Sequence of chain 1.C:
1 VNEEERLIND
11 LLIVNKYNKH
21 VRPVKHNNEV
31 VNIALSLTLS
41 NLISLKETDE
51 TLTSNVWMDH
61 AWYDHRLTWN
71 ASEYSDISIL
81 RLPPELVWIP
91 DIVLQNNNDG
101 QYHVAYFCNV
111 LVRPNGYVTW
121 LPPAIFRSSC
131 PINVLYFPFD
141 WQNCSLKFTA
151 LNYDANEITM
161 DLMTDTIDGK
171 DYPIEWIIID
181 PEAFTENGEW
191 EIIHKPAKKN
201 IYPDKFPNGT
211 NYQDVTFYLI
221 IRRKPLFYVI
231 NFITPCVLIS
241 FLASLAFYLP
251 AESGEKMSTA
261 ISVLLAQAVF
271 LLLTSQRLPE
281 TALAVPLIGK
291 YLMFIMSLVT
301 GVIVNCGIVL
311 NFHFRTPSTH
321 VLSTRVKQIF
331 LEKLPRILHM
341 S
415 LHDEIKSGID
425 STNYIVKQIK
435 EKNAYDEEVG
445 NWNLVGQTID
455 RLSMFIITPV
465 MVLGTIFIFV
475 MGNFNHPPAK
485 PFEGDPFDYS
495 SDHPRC

Binding-site contacts:
Ligand atom C7 contacts residue TRP141 of chain 1.C at 4.0 Å (hydrophobic).
Ligand atom N2 contacts residue ASN143 of chain 1.C at 2.9 Å (h-bond).
Ligand atom C2 contacts residue ASN143 of chain 1.C at 2.4 Å.
Ligand atom C8 contacts residue TRP141 of chain 1.C at 3.6 Å (hydrophobic).
Ligand atom C8 contacts residue ASN143 of chain 1.C at 4.4 Å.
Ligand atom C6 contacts residue TYR218 of chain 1.C at 3.7 Å (hydrophobic).
Ligand atom C7 contacts residue PRO485 of chain 1.C at 3.8 Å (hydrophobic).
Ligand atom C8 contacts residue PRO485 of chain 1.C at 3.6 Å (hydrophobic).
Ligand atom C7 contacts residue ILE220 of chain 1.C at 4.3 Å (hydrophobic).
Ligand atom C1 contacts residue ASN143 of chain 1.C at 1.4 Å.
Ligand atom C7 contacts residue ASN143 of chain 1.C at 3.3 Å.
Ligand atom N2 contacts residue ILE220 of chain 1.C at 4.2 Å.
Ligand atom O5 contacts residue ASN143 of chain 1.C at 2.4 Å (h-bond).
Ligand atom C8 contacts residue ASN200 of chain 1.C at 3.6 Å.
Ligand atom C3 contacts residue PRO485 of chain 1.C at 3.8 Å (hydrophobic).
Ligand atom C8 contacts residue ILE220 of chain 1.C at 3.7 Å (hydrophobic).
Ligand atom C3 contacts residue PHE486 of chain 1.C at 3.7 Å (hydrophobic).
Ligand atom C7 contacts residue TYR218 of chain 1.C at 4.0 Å (hydrophobic).
Ligand atom C8 contacts residue TYR218 of chain 1.C at 3.2 Å (hydrophobic).
Ligand atom C5 contacts residue PHE486 of chain 1.C at 4.5 Å (hydrophobic).
Ligand atom O3 contacts residue PRO485 of chain 1.C at 3.7 Å.
Ligand atom O5 contacts residue TYR218 of chain 1.C at 4.4 Å.
Ligand atom O7 contacts residue TRP141 of chain 1.C at 3.5 Å.
Ligand atom O7 contacts residue ASN143 of chain 1.C at 3.2 Å (h-bond).
Ligand atom N2 contacts residue PRO485 of chain 1.C at 3.1 Å (h-bond).
Ligand atom C4 contacts residue PHE486 of chain 1.C at 4.2 Å (hydrophobic).
Ligand atom O3 contacts residue PRO203 of chain 1.C at 4.1 Å.
Ligand atom O6 contacts residue TYR218 of chain 1.C at 3.8 Å.
Ligand atom C5 contacts residue ASN143 of chain 1.C at 3.6 Å.
Ligand atom O3 contacts residue PHE486 of chain 1.C at 3.8 Å.
Ligand atom C2 contacts residue PHE486 of chain 1.C at 4.5 Å (hydrophobic).
Ligand atom C8 contacts residue PRO482 of chain 1.C at 3.7 Å (hydrophobic).
Ligand atom C3 contacts residue ASN143 of chain 1.C at 3.8 Å.
Ligand atom C4 contacts residue ASN143 of chain 1.C at 4.2 Å.
Ligand atom O4 contacts residue PHE486 of chain 1.C at 3.5 Å.
Ligand atom C5 contacts residue TYR218 of chain 1.C at 3.7 Å (hydrophobic).
Ligand atom N2 contacts residue TYR218 of chain 1.C at 4.2 Å.
Ligand atom C2 contacts residue PRO485 of chain 1.C at 4.0 Å (hydrophobic).
Ligand atom C1 contacts residue PHE486 of chain 1.C at 4.5 Å (hydrophobic).

A small-molecule ligand and the protein it binds are described below.
Small molecule (SMILES): CC(=O)N[C@H]1[C@H](O[C@H]2[C@H](O)[C@@H](NC(C)=O)CO[C@@H]2CO)O[C@H](CO)[C@@H](O[C@@H]2O[C@H](CO[C@H]3O[C@H](CO)[C@@H](O)[C@H](O)[C@@H]3O)[C@@H](O)[C@H](O[C@H]3O[C@H](CO)[C@@H](O)[C@H](O)[C@@H]3O)[C@@H]2O)[C@@H]1O